Binding-site contacts:
Ligand atom C10 contacts residue VAL293 of chain 1.D at 4.1 Å (hydrophobic).
Ligand atom C10 contacts residue ASP39 of chain 1.A at 3.9 Å.
Ligand atom C7 contacts residue ASP39 of chain 1.A at 3.5 Å.
Ligand atom C1 contacts residue CYS180 of chain 1.D at 4.1 Å (hydrophobic).
Ligand atom C5 contacts residue TYR66 of chain 1.D at 3.3 Å (hydrophobic).
Ligand atom C6 contacts residue TYR240 of chain 1.D at 3.2 Å (hydrophobic).
Ligand atom C4 contacts residue TYR240 of chain 1.D at 3.8 Å (hydrophobic).
Ligand atom C5 contacts residue GLN179 of chain 1.D at 4.2 Å.
Ligand atom C4 contacts residue ASP39 of chain 1.A at 3.4 Å.
Ligand atom C9 contacts residue TYR240 of chain 1.D at 3.9 Å (hydrophobic).
Ligand atom C2 contacts residue CYS171 of chain 1.D at 4.1 Å (hydrophobic).
Ligand atom C1 contacts residue MET125 of chain 1.D at 3.3 Å (hydrophobic).
Ligand atom C6 contacts residue ASP39 of chain 1.A at 3.9 Å.
Ligand atom C8 contacts residue TYR240 of chain 1.D at 4.0 Å (hydrophobic).
Ligand atom C2 contacts residue TYR45 of chain 1.A at 3.6 Å (hydrophobic).
Ligand atom C1 contacts residue PHE177 of chain 1.D at 3.3 Å (hydrophobic).
Ligand atom C6 contacts residue GLN179 of chain 1.D at 3.9 Å.
Ligand atom C3 contacts residue TYR66 of chain 1.D at 3.9 Å (hydrophobic).
Ligand atom C6 contacts residue TYR66 of chain 1.D at 4.2 Å (hydrophobic).
Ligand atom C4 contacts residue PHE177 of chain 1.D at 3.5 Å (hydrophobic).
Ligand atom C7 contacts residue TYR66 of chain 1.D at 3.9 Å (hydrophobic).
Ligand atom C7 contacts residue TYR240 of chain 1.D at 3.6 Å (hydrophobic).
Ligand atom C2 contacts residue CYS180 of chain 1.D at 3.5 Å (hydrophobic).
Ligand atom C3 contacts residue TYR45 of chain 1.A at 4.1 Å (hydrophobic).
Ligand atom C10 contacts residue PHE40 of chain 1.A at 4.0 Å (hydrophobic).
Ligand atom C1 contacts residue CYS171 of chain 1.D at 3.5 Å (hydrophobic).
Ligand atom C4 contacts residue GLN179 of chain 1.D at 3.6 Å.
Ligand atom C3 contacts residue CYS180 of chain 1.D at 3.5 Å (hydrophobic).
Ligand atom C9 contacts residue LEU295 of chain 1.D at 4.0 Å (hydrophobic).
Ligand atom C2 contacts residue MET125 of chain 1.D at 3.3 Å (hydrophobic).
Ligand atom C5 contacts residue CYS180 of chain 1.D at 3.5 Å (hydrophobic).
Ligand atom C1 contacts residue GLU172 of chain 1.D at 3.8 Å.
Ligand atom C6 contacts residue TRP244 of chain 1.D at 3.6 Å (hydrophobic).
Ligand atom C4 contacts residue TYR45 of chain 1.A at 3.9 Å (hydrophobic).
Ligand atom C8 contacts residue ASP39 of chain 1.A at 3.9 Å.
Ligand atom C2 contacts residue TYR66 of chain 1.D at 3.5 Å (hydrophobic).
Ligand atom C9 contacts residue TRP244 of chain 1.D at 3.5 Å (hydrophobic).
Ligand atom C1 contacts residue TYR45 of chain 1.A at 3.0 Å (hydrophobic).
Ligand atom C3 contacts residue GLN179 of chain 1.D at 4.2 Å.
Ligand atom C4 contacts residue CYS180 of chain 1.D at 4.2 Å (hydrophobic).

Sequence of chain 1.A:
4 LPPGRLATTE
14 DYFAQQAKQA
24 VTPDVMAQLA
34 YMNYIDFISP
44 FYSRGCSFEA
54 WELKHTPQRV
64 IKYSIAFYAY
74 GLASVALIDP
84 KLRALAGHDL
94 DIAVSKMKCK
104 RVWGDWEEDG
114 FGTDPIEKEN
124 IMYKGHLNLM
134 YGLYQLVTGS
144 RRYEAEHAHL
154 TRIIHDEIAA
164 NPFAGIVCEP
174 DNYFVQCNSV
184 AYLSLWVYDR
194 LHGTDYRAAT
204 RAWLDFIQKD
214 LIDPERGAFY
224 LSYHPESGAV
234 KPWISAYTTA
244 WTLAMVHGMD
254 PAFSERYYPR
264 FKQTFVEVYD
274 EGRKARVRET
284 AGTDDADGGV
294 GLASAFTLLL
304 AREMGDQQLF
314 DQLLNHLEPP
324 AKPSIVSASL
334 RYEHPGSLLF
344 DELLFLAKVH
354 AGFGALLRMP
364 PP

Sequence of chain 1.D:
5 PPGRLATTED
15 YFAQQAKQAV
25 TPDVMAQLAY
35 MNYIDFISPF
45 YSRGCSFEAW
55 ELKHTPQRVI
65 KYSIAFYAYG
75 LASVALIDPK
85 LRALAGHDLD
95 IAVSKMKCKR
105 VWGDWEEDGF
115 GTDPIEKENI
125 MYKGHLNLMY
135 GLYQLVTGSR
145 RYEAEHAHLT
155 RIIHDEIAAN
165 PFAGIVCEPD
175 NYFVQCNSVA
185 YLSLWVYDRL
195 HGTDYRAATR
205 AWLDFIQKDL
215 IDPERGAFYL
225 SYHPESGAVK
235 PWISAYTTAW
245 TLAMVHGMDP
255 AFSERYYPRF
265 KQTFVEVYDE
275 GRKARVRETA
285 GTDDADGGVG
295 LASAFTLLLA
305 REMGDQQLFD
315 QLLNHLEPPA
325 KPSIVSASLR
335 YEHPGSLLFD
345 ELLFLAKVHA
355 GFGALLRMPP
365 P

The small molecule below binds the protein below.
Small molecule (SMILES): C=CC(=C)CCCC(C)C